The protein below binds the small molecule below.
Small molecule (SMILES): CC(=O)N[C@@H]1[C@@H](O)[C@H](O)[C@@H](CO)O[C@H]1O

Binding-site contacts:
Ligand atom O6 contacts residue VAL226 of chain 1.D at 4.3 Å.
Ligand atom C1 contacts residue LYS190 of chain 1.D at 4.2 Å.
Ligand atom N2 contacts residue ASN215 of chain 1.D at 3.0 Å (h-bond).
Ligand atom C7 contacts residue ASN215 of chain 1.D at 3.6 Å.
Ligand atom N2 contacts residue LYS190 of chain 1.D at 3.3 Å (salt-bridge).
Ligand atom O7 contacts residue MET110 of chain 1.D at 4.1 Å.
Ligand atom C6 contacts residue SER217 of chain 1.D at 3.4 Å.
Ligand atom C4 contacts residue ASN215 of chain 1.D at 4.2 Å.
Ligand atom O5 contacts residue VAL226 of chain 1.D at 4.5 Å.
Ligand atom C7 contacts residue MET110 of chain 1.D at 4.0 Å (hydrophobic).
Ligand atom C2 contacts residue ASN215 of chain 1.D at 2.5 Å.
Ligand atom O5 contacts residue ASN215 of chain 1.D at 2.3 Å (h-bond).
Ligand atom C1 contacts residue ASN215 of chain 1.D at 1.4 Å.
Ligand atom C5 contacts residue ASN215 of chain 1.D at 3.6 Å.
Ligand atom C8 contacts residue ASN108 of chain 1.D at 3.0 Å.
Ligand atom C5 contacts residue SER217 of chain 1.D at 4.0 Å.
Ligand atom C2 contacts residue LYS190 of chain 1.D at 4.3 Å.
Ligand atom O6 contacts residue SER217 of chain 1.D at 4.3 Å.
Ligand atom O7 contacts residue LYS190 of chain 1.D at 3.2 Å.
Ligand atom C7 contacts residue ASN108 of chain 1.D at 4.3 Å.
Ligand atom C7 contacts residue LYS190 of chain 1.D at 3.6 Å.
Ligand atom O5 contacts residue SER217 of chain 1.D at 4.2 Å.
Ligand atom C3 contacts residue ASN215 of chain 1.D at 3.8 Å.
Ligand atom C8 contacts residue MET110 of chain 1.D at 3.6 Å (hydrophobic).
Ligand atom C8 contacts residue ASN215 of chain 1.D at 3.6 Å.

Sequence of chain 1.D:
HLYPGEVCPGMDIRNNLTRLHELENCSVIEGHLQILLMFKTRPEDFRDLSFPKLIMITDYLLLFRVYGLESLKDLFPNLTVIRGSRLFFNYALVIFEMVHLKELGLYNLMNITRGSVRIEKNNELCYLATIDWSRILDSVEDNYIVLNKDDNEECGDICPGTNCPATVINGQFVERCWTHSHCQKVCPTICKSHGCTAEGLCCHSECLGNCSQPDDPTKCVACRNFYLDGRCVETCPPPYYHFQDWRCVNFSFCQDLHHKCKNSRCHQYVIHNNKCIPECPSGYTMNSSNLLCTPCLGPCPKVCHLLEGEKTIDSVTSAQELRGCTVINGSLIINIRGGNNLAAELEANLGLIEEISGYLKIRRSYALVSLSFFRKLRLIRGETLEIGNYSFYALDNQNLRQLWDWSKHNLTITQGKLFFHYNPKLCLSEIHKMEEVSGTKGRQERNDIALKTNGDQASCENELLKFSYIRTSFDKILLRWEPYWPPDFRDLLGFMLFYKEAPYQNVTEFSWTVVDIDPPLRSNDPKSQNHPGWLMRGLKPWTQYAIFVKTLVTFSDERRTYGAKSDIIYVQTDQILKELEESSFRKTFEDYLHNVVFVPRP